Binding-site contacts:
Ligand atom O contacts residue ALA874 of chain 13.X at 3.7 Å.
Ligand atom CD1 contacts residue ARG666 of chain 13.X at 3.9 Å.
Ligand atom CA contacts residue ARG666 of chain 13.X at 3.6 Å.
Ligand atom N contacts residue ARG666 of chain 13.X at 3.4 Å (salt-bridge).
Ligand atom O contacts residue ASN634 of chain 13.X at 3.0 Å (h-bond).
Ligand atom ND2 contacts residue THR49 of chain 13.V at 3.9 Å.
Ligand atom OD2 contacts residue GLY667 of chain 13.X at 3.7 Å.
Ligand atom CB contacts residue PHE913 of chain 13.X at 3.9 Å (hydrophobic).
Ligand atom OD1 contacts residue ARG666 of chain 13.X at 3.7 Å.
Ligand atom CG contacts residue GLY667 of chain 13.X at 3.7 Å.
Ligand atom CG2 contacts residue TYR636 of chain 13.X at 3.8 Å (hydrophobic).
Ligand atom CG contacts residue ASN634 of chain 13.X at 3.9 Å.
Ligand atom C contacts residue ARG666 of chain 13.X at 3.7 Å.
Ligand atom N contacts residue ALA874 of chain 13.X at 3.8 Å.
Ligand atom CB contacts residue ALA874 of chain 13.X at 3.9 Å (hydrophobic).
Ligand atom O contacts residue ASN43 of chain 13.V at 3.6 Å.
Ligand atom N contacts residue ARG46 of chain 13.V at 3.9 Å.
Ligand atom CE1 contacts residue ARG46 of chain 13.V at 3.7 Å.
Ligand atom O contacts residue GLY42 of chain 13.V at 3.5 Å.
Ligand atom CD1 contacts residue SER21 of chain 13.V at 3.4 Å.
Ligand atom CB contacts residue GLU911 of chain 13.X at 3.6 Å.
Ligand atom OG contacts residue PHE45 of chain 13.V at 3.3 Å (h-bond).
Ligand atom OG contacts residue ARG46 of chain 13.V at 3.2 Å.
Ligand atom N contacts residue SER871 of chain 13.X at 3.6 Å.
Ligand atom CB contacts residue ARG666 of chain 13.X at 3.9 Å.
Ligand atom CB contacts residue ASN47 of chain 13.V at 3.7 Å.
Ligand atom OD1 contacts residue ASN634 of chain 13.X at 3.2 Å (h-bond).
Ligand atom O contacts residue ARG46 of chain 13.V at 3.9 Å.
Ligand atom CD1 contacts residue ARG46 of chain 13.V at 3.9 Å.
Ligand atom N contacts residue ARG666 of chain 13.X at 3.4 Å.
Ligand atom OD2 contacts residue GLU911 of chain 13.X at 3.4 Å (salt-bridge).
Ligand atom N contacts residue GLY873 of chain 13.X at 3.8 Å.
Ligand atom CB contacts residue GLY42 of chain 13.V at 3.7 Å.
Ligand atom N contacts residue GLY42 of chain 13.V at 3.5 Å (h-bond).
Ligand atom OD2 contacts residue PRO864 of chain 13.X at 3.6 Å.
Ligand atom C contacts residue ASN634 of chain 13.X at 3.8 Å.
Ligand atom OD1 contacts residue GLY667 of chain 13.X at 3.3 Å (h-bond).
Ligand atom CD2 contacts residue ALA20 of chain 13.V at 3.8 Å (hydrophobic).
Ligand atom CD1 contacts residue ARG33 of chain 13.V at 3.8 Å.
Ligand atom CG contacts residue GLU911 of chain 13.X at 3.5 Å.

Sequence of chain 13.V:
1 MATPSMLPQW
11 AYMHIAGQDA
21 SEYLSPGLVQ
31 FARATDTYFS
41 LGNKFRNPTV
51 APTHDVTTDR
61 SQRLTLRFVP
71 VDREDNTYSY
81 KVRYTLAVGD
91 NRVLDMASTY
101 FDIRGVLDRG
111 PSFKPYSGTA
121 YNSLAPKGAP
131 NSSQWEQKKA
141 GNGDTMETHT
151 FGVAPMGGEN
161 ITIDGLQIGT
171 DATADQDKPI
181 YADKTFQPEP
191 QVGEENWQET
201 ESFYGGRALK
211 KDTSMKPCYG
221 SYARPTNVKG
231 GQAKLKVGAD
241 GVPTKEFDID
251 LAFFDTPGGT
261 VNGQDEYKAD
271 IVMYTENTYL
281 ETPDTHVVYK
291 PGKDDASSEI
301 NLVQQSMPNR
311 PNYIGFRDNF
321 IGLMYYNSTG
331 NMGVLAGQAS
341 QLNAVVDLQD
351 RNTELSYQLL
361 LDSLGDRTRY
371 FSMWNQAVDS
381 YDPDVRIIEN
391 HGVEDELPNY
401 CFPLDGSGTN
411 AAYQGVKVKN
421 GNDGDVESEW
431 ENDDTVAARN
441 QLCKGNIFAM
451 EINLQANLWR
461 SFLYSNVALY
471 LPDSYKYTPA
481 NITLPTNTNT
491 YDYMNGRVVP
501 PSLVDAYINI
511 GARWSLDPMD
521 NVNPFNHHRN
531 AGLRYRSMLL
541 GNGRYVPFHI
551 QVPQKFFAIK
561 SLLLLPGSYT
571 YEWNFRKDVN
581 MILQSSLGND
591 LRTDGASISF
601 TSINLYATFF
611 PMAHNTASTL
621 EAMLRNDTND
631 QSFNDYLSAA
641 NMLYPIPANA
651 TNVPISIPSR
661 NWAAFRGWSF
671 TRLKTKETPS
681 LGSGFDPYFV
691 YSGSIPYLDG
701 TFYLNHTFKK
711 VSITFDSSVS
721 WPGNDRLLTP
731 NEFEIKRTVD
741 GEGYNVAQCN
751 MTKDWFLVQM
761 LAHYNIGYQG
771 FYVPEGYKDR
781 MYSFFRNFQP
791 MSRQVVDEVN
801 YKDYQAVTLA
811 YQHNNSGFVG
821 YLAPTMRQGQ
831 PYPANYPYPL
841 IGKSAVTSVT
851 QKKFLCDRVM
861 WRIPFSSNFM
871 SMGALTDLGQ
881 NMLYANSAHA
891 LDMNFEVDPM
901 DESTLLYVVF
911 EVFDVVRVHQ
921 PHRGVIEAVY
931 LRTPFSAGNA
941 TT

This small molecule binds to this protein.
Small molecule (SMILES): CC[C@H](C)[C@H](NC(=O)[C@@H](N)CC(=O)O)C(=O)N[C@@H](CC(N)=O)C(=O)N[C@@H](Cc1ccccc1)C(=O)N[C@@H](CO)C(=O)N[C@@H](CO)C(=O)N[C@H](C=O)CC(C)C

Sequence of chain 13.X:
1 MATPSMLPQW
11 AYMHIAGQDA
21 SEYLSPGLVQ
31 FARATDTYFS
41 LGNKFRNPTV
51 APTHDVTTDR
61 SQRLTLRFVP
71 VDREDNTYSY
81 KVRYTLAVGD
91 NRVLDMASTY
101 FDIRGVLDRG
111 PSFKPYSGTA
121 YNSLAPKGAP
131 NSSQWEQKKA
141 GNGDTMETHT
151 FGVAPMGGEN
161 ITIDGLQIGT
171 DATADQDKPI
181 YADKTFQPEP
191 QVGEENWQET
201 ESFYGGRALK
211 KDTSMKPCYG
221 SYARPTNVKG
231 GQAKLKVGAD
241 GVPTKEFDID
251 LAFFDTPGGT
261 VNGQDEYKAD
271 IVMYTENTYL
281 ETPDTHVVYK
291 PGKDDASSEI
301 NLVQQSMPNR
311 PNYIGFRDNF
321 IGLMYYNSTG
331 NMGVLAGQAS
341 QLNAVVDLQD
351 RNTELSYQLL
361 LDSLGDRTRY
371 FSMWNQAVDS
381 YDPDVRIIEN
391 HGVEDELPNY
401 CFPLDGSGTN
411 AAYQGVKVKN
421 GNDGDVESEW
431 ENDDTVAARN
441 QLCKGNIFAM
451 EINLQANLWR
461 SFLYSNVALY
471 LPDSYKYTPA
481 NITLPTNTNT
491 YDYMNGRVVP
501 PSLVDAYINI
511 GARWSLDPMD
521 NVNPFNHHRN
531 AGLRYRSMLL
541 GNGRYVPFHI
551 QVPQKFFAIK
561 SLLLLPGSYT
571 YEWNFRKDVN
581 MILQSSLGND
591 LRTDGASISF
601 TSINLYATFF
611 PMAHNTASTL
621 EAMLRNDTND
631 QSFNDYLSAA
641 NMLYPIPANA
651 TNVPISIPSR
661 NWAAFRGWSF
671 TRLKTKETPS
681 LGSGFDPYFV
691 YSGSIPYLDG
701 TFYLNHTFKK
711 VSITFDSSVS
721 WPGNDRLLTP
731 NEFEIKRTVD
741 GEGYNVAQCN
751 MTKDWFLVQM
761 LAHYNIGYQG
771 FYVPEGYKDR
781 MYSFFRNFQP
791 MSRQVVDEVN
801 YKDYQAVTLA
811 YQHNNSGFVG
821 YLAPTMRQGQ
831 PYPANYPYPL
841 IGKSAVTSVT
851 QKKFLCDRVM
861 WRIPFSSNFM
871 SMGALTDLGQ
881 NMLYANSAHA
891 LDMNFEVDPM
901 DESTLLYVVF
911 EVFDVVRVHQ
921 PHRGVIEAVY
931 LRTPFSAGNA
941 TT